Binding-site contacts:
Ligand atom NAJ contacts residue ALA209 of chain 1.B at 3.8 Å.
Ligand atom CAI contacts residue ALA242 of chain 1.B at 4.0 Å (hydrophobic).
Ligand atom SAH contacts residue ALA213 of chain 1.B at 4.0 Å.
Ligand atom CAG contacts residue ALA243 of chain 1.B at 3.6 Å (hydrophobic).
Ligand atom CAB contacts residue ALA209 of chain 1.B at 4.4 Å (hydrophobic).
Ligand atom NAJ contacts residue ALA210 of chain 1.B at 3.7 Å.
Ligand atom CAF contacts residue ALA243 of chain 1.B at 4.1 Å (hydrophobic).
Ligand atom NAJ contacts residue PRO244 of chain 1.B at 4.0 Å.
Ligand atom OAD contacts residue ALA242 of chain 1.B at 4.0 Å.
Ligand atom CAA contacts residue ALA209 of chain 1.B at 3.0 Å (hydrophobic).
Ligand atom SAK contacts residue PRO244 of chain 1.B at 4.0 Å.
Ligand atom CAE contacts residue ALA213 of chain 1.B at 3.3 Å (hydrophobic).
Ligand atom SAH contacts residue ALA243 of chain 1.B at 3.7 Å.
Ligand atom CAE contacts residue ALA210 of chain 1.B at 3.7 Å (hydrophobic).
Ligand atom CAI contacts residue ALA243 of chain 1.B at 4.0 Å (hydrophobic).
Ligand atom OAD contacts residue PRO244 of chain 1.B at 3.4 Å.
Ligand atom SAH contacts residue ALA242 of chain 1.B at 3.6 Å (h-bond).
Ligand atom CAI contacts residue ALA210 of chain 1.B at 4.4 Å (hydrophobic).
Ligand atom CAI contacts residue PRO244 of chain 1.B at 4.2 Å (hydrophobic).
Ligand atom CAF contacts residue ALA213 of chain 1.B at 4.4 Å (hydrophobic).
Ligand atom CAE contacts residue ALA209 of chain 1.B at 4.4 Å (hydrophobic).
Ligand atom CAF contacts residue VAL212 of chain 1.B at 3.8 Å (hydrophobic).
Ligand atom CAB contacts residue PRO244 of chain 1.B at 3.8 Å (hydrophobic).
Ligand atom CAA contacts residue ALA210 of chain 1.B at 3.6 Å (hydrophobic).
Ligand atom CAG contacts residue ALA242 of chain 1.B at 3.0 Å (hydrophobic).
Ligand atom CAE contacts residue VAL212 of chain 1.B at 3.8 Å (hydrophobic).
Ligand atom CAG contacts residue PRO244 of chain 1.B at 4.4 Å (hydrophobic).
Ligand atom CAF contacts residue ALA209 of chain 1.B at 3.6 Å (hydrophobic).
Ligand atom SAH contacts residue VAL239 of chain 1.B at 3.9 Å.
Ligand atom CAE contacts residue ALA243 of chain 1.B at 3.8 Å (hydrophobic).
Ligand atom CAF contacts residue ALA210 of chain 1.B at 3.7 Å (hydrophobic).

This protein binds this small molecule.
Small molecule (SMILES): CN(C)S(=O)(=O)c1ccsc1

Sequence of chain 1.B:
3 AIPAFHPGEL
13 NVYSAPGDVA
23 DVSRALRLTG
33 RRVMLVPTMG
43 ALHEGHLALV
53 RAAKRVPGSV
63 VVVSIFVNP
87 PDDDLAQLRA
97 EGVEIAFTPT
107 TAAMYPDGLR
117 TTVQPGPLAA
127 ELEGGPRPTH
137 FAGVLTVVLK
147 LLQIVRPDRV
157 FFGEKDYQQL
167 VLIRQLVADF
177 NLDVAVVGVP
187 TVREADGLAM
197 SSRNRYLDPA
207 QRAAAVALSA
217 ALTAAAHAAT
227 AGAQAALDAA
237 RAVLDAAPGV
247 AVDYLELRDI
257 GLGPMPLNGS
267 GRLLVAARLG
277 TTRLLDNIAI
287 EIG